This protein binds this small molecule.
Small molecule (SMILES): Nc1ncnc2c1ncn2[C@@H]1O[C@H](CO[P](=O)(O)O[P](=O)(O)NP(=O)(O)O)[C@@H](O)[C@H]1O

Sequence of chain 3.A:
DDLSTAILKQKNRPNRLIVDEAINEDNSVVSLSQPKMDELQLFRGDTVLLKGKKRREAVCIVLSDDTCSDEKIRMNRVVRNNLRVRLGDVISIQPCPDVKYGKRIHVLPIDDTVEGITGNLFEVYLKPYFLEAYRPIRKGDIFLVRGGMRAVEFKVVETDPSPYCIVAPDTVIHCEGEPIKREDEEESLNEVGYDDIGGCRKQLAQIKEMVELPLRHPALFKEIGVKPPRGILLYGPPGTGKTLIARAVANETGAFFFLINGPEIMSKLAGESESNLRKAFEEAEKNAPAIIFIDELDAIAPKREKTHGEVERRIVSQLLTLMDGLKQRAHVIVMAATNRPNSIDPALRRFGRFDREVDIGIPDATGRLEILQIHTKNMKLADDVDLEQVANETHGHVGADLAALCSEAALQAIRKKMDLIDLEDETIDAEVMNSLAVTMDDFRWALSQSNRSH

Sequence of chain 5.A:
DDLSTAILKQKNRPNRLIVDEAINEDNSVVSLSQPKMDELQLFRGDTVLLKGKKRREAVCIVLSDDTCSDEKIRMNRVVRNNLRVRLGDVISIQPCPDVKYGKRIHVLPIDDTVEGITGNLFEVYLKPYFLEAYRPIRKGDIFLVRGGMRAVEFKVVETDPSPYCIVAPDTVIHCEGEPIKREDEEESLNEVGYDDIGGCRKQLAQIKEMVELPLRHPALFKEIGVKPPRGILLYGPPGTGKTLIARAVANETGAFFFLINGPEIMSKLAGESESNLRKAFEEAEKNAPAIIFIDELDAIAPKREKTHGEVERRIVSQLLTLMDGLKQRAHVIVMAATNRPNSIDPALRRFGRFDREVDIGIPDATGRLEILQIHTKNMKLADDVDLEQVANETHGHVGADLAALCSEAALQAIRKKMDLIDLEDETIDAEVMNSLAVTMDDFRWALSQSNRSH

Binding-site contacts:
Ligand atom O3G contacts residue MG1 of chain 5.D at 2.0 Å.
Ligand atom C5' contacts residue PHE360 of chain 3.A at 3.5 Å (hydrophobic).
Ligand atom O2G contacts residue ASN348 of chain 5.A at 3.5 Å (h-bond).
Ligand atom N3B contacts residue GLY248 of chain 5.A at 3.2 Å (h-bond).
Ligand atom C8 contacts residue ALA409 of chain 5.A at 3.6 Å (hydrophobic).
Ligand atom O2G contacts residue ARG359 of chain 3.A at 3.0 Å.
Ligand atom O2B contacts residue MG1 of chain 5.D at 2.0 Å.
Ligand atom O1B contacts residue GLY248 of chain 5.A at 3.5 Å (h-bond).
Ligand atom N1 contacts residue GLY207 of chain 5.A at 2.9 Å (h-bond).
Ligand atom O1B contacts residue THR249 of chain 5.A at 3.4 Å (h-bond).
Ligand atom N6 contacts residue GLY207 of chain 5.A at 2.9 Å (h-bond).
Ligand atom N6 contacts residue THR249 of chain 5.A at 3.4 Å (h-bond).
Ligand atom O4' contacts residue ALA409 of chain 5.A at 3.2 Å.
Ligand atom N3B contacts residue MG1 of chain 5.D at 3.2 Å.
Ligand atom O4' contacts residue GLY408 of chain 5.A at 3.6 Å.
Ligand atom O2B contacts residue THR252 of chain 5.A at 2.8 Å (h-bond).
Ligand atom O1A contacts residue GLY250 of chain 5.A at 3.4 Å.
Ligand atom N7 contacts residue GLY408 of chain 5.A at 3.6 Å.
Ligand atom O1G contacts residue LYS251 of chain 5.A at 2.8 Å (salt-bridge).
Ligand atom O1G contacts residue ASN348 of chain 5.A at 3.1 Å (h-bond).
Ligand atom N7 contacts residue GLY250 of chain 5.A at 3.3 Å (h-bond).
Ligand atom C2 contacts residue ASP205 of chain 5.A at 3.6 Å.
Ligand atom O1B contacts residue GLY250 of chain 5.A at 3.2 Å (h-bond).
Ligand atom PB contacts residue MG1 of chain 5.D at 3.1 Å.
Ligand atom O3A contacts residue GLY248 of chain 5.A at 3.5 Å.
Ligand atom PB contacts residue LYS251 of chain 5.A at 3.6 Å.
Ligand atom C6 contacts residue GLY207 of chain 5.A at 3.6 Å.
Ligand atom N1 contacts residue ILE380 of chain 5.A at 3.6 Å.
Ligand atom O3' contacts residue LEU253 of chain 5.A at 3.6 Å.
Ligand atom N7 contacts residue THR249 of chain 5.A at 3.2 Å.
Ligand atom PG contacts residue MG1 of chain 5.D at 3.2 Å.
Ligand atom C8 contacts residue GLY408 of chain 5.A at 3.4 Å.
Ligand atom N9 contacts residue GLY408 of chain 5.A at 3.5 Å.
Ligand atom O3A contacts residue GLY250 of chain 5.A at 3.2 Å (h-bond).
Ligand atom N7 contacts residue GLY248 of chain 5.A at 3.6 Å (h-bond).
Ligand atom O2' contacts residue HIS384 of chain 5.A at 3.2 Å (h-bond).
Ligand atom C1' contacts residue GLY408 of chain 5.A at 3.5 Å.
Ligand atom C8 contacts residue GLY248 of chain 5.A at 3.3 Å.
Ligand atom O1B contacts residue LYS251 of chain 5.A at 3.0 Å (salt-bridge).
Ligand atom O1A contacts residue LEU253 of chain 5.A at 3.0 Å (h-bond).